Sequence of chain 1.B:
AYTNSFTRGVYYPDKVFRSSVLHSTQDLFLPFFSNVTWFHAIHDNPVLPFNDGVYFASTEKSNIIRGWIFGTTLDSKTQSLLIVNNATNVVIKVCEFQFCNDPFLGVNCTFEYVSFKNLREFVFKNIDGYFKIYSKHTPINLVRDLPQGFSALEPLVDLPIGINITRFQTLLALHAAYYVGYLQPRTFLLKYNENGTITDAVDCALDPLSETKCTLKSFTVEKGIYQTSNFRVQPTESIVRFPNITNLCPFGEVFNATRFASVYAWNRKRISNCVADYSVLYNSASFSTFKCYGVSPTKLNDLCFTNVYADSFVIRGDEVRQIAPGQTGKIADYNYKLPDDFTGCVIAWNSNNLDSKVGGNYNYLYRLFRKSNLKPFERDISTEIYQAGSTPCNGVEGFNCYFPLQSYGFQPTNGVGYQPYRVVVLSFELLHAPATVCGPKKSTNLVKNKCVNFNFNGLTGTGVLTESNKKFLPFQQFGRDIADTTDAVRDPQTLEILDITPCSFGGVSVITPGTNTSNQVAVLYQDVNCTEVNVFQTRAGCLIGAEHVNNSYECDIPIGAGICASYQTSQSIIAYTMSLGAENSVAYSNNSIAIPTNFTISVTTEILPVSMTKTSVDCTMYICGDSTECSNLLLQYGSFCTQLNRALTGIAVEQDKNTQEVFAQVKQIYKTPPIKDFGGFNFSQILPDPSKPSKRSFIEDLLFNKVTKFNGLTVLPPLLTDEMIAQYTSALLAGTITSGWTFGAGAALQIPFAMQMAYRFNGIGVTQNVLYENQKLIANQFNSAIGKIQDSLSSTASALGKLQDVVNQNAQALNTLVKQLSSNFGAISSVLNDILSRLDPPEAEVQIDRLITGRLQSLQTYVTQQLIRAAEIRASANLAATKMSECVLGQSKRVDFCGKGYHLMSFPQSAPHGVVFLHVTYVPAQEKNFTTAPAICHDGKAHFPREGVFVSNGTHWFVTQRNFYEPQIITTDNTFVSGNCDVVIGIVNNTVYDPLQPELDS

Binding-site contacts:
Ligand atom C7 contacts residue ASN717 of chain 1.B at 3.2 Å.
Ligand atom O4 contacts residue LEU922 of chain 1.B at 3.8 Å.
Ligand atom C1 contacts residue LEU922 of chain 1.B at 4.3 Å (hydrophobic).
Ligand atom C8 contacts residue ASN717 of chain 1.B at 4.4 Å.
Ligand atom C8 contacts residue LEU922 of chain 1.B at 4.5 Å (hydrophobic).
Ligand atom C3 contacts residue ASN717 of chain 1.B at 3.8 Å.
Ligand atom C5 contacts residue LEU922 of chain 1.B at 4.3 Å (hydrophobic).
Ligand atom N2 contacts residue ASN717 of chain 1.B at 2.9 Å (h-bond).
Ligand atom C3 contacts residue LEU922 of chain 1.B at 3.9 Å (hydrophobic).
Ligand atom C4 contacts residue LEU922 of chain 1.B at 4.4 Å (hydrophobic).
Ligand atom C4 contacts residue ASN717 of chain 1.B at 4.2 Å.
Ligand atom O7 contacts residue LEU922 of chain 1.B at 3.9 Å.
Ligand atom C5 contacts residue GLN926 of chain 1.B at 4.1 Å.
Ligand atom C5 contacts residue ASN717 of chain 1.B at 3.6 Å.
Ligand atom C7 contacts residue LEU922 of chain 1.B at 4.1 Å (hydrophobic).
Ligand atom O6 contacts residue GLN926 of chain 1.B at 3.8 Å.
Ligand atom O5 contacts residue ASN717 of chain 1.B at 2.3 Å (h-bond).
Ligand atom C1 contacts residue ASN717 of chain 1.B at 1.4 Å.
Ligand atom O7 contacts residue ASN717 of chain 1.B at 3.2 Å (h-bond).
Ligand atom O7 contacts residue GLN1071 of chain 1.B at 3.8 Å.
Ligand atom C2 contacts residue ASN717 of chain 1.B at 2.5 Å.
Ligand atom C6 contacts residue GLN926 of chain 1.B at 4.2 Å.

This protein binds this small molecule.
Small molecule (SMILES): CC(=O)N[C@H]1[C@H](O[C@H]2[C@H](O)[C@@H](NC(C)=O)CO[C@@H]2CO)O[C@H](CO)[C@@H](O)[C@@H]1O